Sequence of chain 1.A:
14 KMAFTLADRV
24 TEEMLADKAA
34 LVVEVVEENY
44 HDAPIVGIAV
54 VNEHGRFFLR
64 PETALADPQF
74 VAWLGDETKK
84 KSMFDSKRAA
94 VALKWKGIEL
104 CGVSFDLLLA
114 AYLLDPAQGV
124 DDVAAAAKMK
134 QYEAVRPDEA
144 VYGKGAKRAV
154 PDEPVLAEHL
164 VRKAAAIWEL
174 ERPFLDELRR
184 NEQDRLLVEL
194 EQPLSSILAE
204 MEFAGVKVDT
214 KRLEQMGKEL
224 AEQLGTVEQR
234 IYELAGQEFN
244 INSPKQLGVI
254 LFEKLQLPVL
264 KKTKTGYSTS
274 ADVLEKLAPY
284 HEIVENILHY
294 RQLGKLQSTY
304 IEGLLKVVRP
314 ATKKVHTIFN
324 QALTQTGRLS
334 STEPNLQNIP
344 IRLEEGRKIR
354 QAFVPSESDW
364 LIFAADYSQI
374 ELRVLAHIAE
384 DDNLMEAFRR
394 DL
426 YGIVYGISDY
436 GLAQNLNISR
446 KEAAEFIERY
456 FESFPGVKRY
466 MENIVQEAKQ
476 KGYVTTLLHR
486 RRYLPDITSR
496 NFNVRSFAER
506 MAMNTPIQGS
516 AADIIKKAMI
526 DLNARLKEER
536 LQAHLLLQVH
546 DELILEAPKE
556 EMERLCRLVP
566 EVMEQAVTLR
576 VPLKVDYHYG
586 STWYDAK

This small molecule binds to this protein.
Small molecule (SMILES): Cc1cn([C@H]2C[C@H](O[P](=O)(O)OC[C@H]3O[C@@H](n4ccc(N)nc4=O)C[C@@H]3O[P](=O)(O)OC[C@H]3O[C@@H](n4cnc5c4NC=NC5N)C[C@@H]3O[P](=O)(O)OC[C@H]3O[C@@H](n4cnc5c(=O)[nH]c(N)nc54)C[C@@H]3O[P](=O)(O)OC[C@H]3O[C@@H](n4cnc5c(=O)[nH]c(N)nc54)C[C@@H]3O)[C@@H](CO[P](=O)(O)O[C@H]3C[C@H](n4cnc5c(=O)[nH]c(N)nc54)O[C@@H]3CO[P](=O)(O)O[C@H]3C[C@H](n4cnc5c4NC=NC5N)O[C@@H]3CO[P](=O)(O)O[C@H]3C[C@H](n4cnc5c(=O)[nH]c(N)nc54)O[C@@H]3CO[P](=O)(O)O[C@H]3C[C@H](n4cnc5c(=O)[nH]c(N)nc54)O[C@@H]3COP(=O)=O)O2)c(=O)[nH]c1=O

Binding-site contacts:
Ligand atom OP1 contacts residue SER333 of chain 1.A at 2.9 Å (h-bond).
Ligand atom N1 contacts residue DC2 of chain 1.C at 2.9 Å (h-bond).
Ligand atom OP1 contacts residue GLU336 of chain 1.A at 2.9 Å (salt-bridge).
Ligand atom N1 contacts residue DC6 of chain 1.C at 3.0 Å (h-bond).
Ligand atom N1 contacts residue DOC9 of chain 1.C at 2.8 Å (h-bond).
Ligand atom N2 contacts residue DT3 of chain 1.C at 2.9 Å (h-bond).
Ligand atom OP1 contacts residue GLN328 of chain 1.A at 2.8 Å (h-bond).
Ligand atom OP1 contacts residue ARG505 of chain 1.A at 2.7 Å (salt-bridge).
Ligand atom O4 contacts residue DA5 of chain 1.C at 3.1 Å (h-bond).
Ligand atom O6 contacts residue DC1 of chain 1.C at 2.8 Å (h-bond).
Ligand atom C2 contacts residue DG4 of chain 1.C at 3.2 Å.
Ligand atom C4' contacts residue SER334 of chain 1.A at 3.2 Å.
Ligand atom N2 contacts residue DC1 of chain 1.C at 2.7 Å (h-bond).
Ligand atom O4' contacts residue GLN513 of chain 1.A at 2.9 Å (h-bond).
Ligand atom O2 contacts residue LYS298 of chain 1.A at 2.8 Å (salt-bridge).
Ligand atom N2 contacts residue DC8 of chain 1.C at 2.7 Å (h-bond).
Ligand atom N6 contacts residue DT7 of chain 1.C at 3.0 Å (h-bond).
Ligand atom O6 contacts residue DC2 of chain 1.C at 2.9 Å (h-bond).
Ligand atom N2 contacts residue DC6 of chain 1.C at 2.8 Å (h-bond).
Ligand atom OP1 contacts residue SER246 of chain 1.A at 2.6 Å (h-bond).
Ligand atom N6 contacts residue DT3 of chain 1.C at 3.0 Å (h-bond).
Ligand atom OP1 contacts residue ARG487 of chain 1.A at 2.8 Å (salt-bridge).
Ligand atom O4' contacts residue ASN338 of chain 1.A at 2.9 Å (h-bond).
Ligand atom N2 contacts residue DC2 of chain 1.C at 2.7 Å (h-bond).
Ligand atom N1 contacts residue DT7 of chain 1.C at 2.7 Å (h-bond).
Ligand atom O3' contacts residue SER246 of chain 1.A at 3.2 Å.
Ligand atom N3 contacts residue DA5 of chain 1.C at 2.9 Å (h-bond).
Ligand atom O6 contacts residue DC6 of chain 1.C at 2.9 Å (h-bond).
Ligand atom O2 contacts residue DG4 of chain 1.C at 2.8 Å (h-bond).
Ligand atom N1 contacts residue DT3 of chain 1.C at 2.8 Å (h-bond).
Ligand atom O6 contacts residue DOC9 of chain 1.C at 2.9 Å (h-bond).
Ligand atom N1 contacts residue DC1 of chain 1.C at 2.8 Å (h-bond).
Ligand atom N2 contacts residue DOC9 of chain 1.C at 2.7 Å (h-bond).
Ligand atom OP1 contacts residue THR327 of chain 1.A at 3.2 Å.
Ligand atom OP1 contacts residue ASN243 of chain 1.A at 3.0 Å (h-bond).
Ligand atom N1 contacts residue DC8 of chain 1.C at 2.9 Å (h-bond).
Ligand atom O6 contacts residue DC8 of chain 1.C at 3.0 Å (h-bond).
Ligand atom N4 contacts residue DT3 of chain 1.C at 3.3 Å (h-bond).
Ligand atom N3 contacts residue DG4 of chain 1.C at 2.8 Å (h-bond).
Ligand atom N4 contacts residue DG4 of chain 1.C at 2.9 Å (h-bond).